Sequence of chain 1.A:
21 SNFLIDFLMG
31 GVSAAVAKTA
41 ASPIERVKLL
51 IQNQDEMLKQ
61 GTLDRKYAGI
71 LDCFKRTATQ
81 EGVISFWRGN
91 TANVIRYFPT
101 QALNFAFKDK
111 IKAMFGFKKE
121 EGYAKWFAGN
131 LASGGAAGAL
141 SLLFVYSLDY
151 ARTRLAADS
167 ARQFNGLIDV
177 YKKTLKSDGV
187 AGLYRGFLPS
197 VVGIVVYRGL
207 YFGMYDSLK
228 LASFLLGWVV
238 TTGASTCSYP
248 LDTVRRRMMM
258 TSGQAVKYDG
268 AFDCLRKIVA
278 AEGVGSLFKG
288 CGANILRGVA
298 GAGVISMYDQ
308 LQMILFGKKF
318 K

The small molecule below binds the protein below.
Small molecule (SMILES): OC[C@H]1O[C@H](O[C@H]2[C@H](O)[C@@H](O)[C@H](OCCCCCC3CCCCC3)O[C@@H]2CO)[C@H](O)[C@@H](O)[C@@H]1O

Binding-site contacts:
Ligand atom O31 contacts residue LYS66 of chain 1.A at 4.1 Å.
Ligand atom C16 contacts residue GLU279 of chain 1.A at 4.3 Å.
Ligand atom C24 contacts residue GLU279 of chain 1.A at 4.1 Å.
Ligand atom O22 contacts residue GLY280 of chain 1.A at 4.2 Å.
Ligand atom C28 contacts residue GLU279 of chain 1.A at 3.9 Å.
Ligand atom C18 contacts residue GLY282 of chain 1.A at 3.9 Å.
Ligand atom O23 contacts residue GLU279 of chain 1.A at 3.6 Å (salt-bridge).
Ligand atom O21 contacts residue GLY280 of chain 1.A at 4.0 Å.
Ligand atom O34 contacts residue GLU279 of chain 1.A at 2.4 Å (salt-bridge).
Ligand atom C29 contacts residue LYS286 of chain 1.A at 3.9 Å.
Ligand atom C30 contacts residue LYS66 of chain 1.A at 4.3 Å.
Ligand atom O21 contacts residue SER283 of chain 1.A at 3.3 Å (h-bond).
Ligand atom O21 contacts residue GLU279 of chain 1.A at 3.4 Å (salt-bridge).
Ligand atom O34 contacts residue LYS286 of chain 1.A at 3.8 Å.
Ligand atom O22 contacts residue VAL281 of chain 1.A at 3.7 Å.
Ligand atom O21 contacts residue GLY282 of chain 1.A at 3.1 Å.
Ligand atom C17 contacts residue GLY282 of chain 1.A at 4.0 Å.
Ligand atom C17 contacts residue GLU279 of chain 1.A at 3.7 Å.
Ligand atom O33 contacts residue LYS286 of chain 1.A at 3.8 Å.
Ligand atom O33 contacts residue GLU279 of chain 1.A at 4.0 Å.
Ligand atom O22 contacts residue GLY282 of chain 1.A at 3.0 Å (h-bond).
Ligand atom C17 contacts residue GLY280 of chain 1.A at 4.3 Å.
Ligand atom O21 contacts residue VAL281 of chain 1.A at 4.2 Å.
Ligand atom C29 contacts residue GLU279 of chain 1.A at 3.6 Å.
Ligand atom O34 contacts residue SER283 of chain 1.A at 3.6 Å.